Sequence of chain 1.E:
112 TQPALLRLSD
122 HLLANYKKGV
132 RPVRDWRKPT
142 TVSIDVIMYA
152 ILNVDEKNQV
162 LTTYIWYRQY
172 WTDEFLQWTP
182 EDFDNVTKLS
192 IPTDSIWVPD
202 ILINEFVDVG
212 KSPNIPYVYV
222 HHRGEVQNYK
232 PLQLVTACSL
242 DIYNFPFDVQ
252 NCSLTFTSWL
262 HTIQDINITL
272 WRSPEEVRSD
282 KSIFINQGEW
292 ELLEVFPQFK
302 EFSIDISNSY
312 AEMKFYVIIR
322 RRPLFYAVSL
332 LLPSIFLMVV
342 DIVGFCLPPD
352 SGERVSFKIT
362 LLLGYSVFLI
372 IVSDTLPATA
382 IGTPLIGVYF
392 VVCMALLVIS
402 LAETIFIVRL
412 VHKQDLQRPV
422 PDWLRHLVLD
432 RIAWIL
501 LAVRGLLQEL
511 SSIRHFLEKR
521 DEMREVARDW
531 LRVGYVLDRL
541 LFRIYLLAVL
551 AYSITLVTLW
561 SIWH

The small molecule below binds the protein below.
Small molecule (SMILES): CC(=O)N[C@@H]1[C@@H](O)[C@H](O)[C@@H](CO)O[C@H]1O

Binding-site contacts:
Ligand atom C8 contacts residue ASP185 of chain 1.E at 3.5 Å.
Ligand atom C3 contacts residue ASN186 of chain 1.E at 3.8 Å.
Ligand atom C1 contacts residue ASN186 of chain 1.E at 1.4 Å.
Ligand atom O7 contacts residue ASN186 of chain 1.E at 3.3 Å (h-bond).
Ligand atom C8 contacts residue ASN186 of chain 1.E at 4.4 Å.
Ligand atom O7 contacts residue ARG138 of chain 1.A at 3.9 Å.
Ligand atom C2 contacts residue ASN186 of chain 1.E at 2.5 Å.
Ligand atom C7 contacts residue ASP185 of chain 1.E at 4.4 Å.
Ligand atom N2 contacts residue ASN186 of chain 1.E at 2.9 Å (h-bond).
Ligand atom C7 contacts residue ASN186 of chain 1.E at 3.3 Å.
Ligand atom C4 contacts residue ASN186 of chain 1.E at 4.2 Å.
Ligand atom O5 contacts residue ASN186 of chain 1.E at 2.4 Å (h-bond).
Ligand atom C5 contacts residue ASN186 of chain 1.E at 3.7 Å.

Sequence of chain 1.A:
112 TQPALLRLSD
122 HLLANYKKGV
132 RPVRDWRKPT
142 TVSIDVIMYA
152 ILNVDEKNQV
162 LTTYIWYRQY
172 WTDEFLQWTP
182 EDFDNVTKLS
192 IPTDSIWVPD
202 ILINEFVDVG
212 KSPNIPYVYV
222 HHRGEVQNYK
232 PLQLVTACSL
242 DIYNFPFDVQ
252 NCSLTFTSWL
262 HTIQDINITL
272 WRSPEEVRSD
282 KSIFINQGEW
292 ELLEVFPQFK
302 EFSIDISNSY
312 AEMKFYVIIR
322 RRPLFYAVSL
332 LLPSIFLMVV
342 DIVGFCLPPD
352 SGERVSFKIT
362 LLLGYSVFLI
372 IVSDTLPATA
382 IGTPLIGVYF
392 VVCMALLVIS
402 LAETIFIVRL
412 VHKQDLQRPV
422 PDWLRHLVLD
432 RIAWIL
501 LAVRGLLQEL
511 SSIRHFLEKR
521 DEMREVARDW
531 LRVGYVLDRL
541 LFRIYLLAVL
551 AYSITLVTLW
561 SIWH